Binding-site contacts:
Ligand atom C4 contacts residue GLY98 of chain 18.A at 3.2 Å.
Ligand atom O4' contacts residue LEU328 of chain 18.A at 3.0 Å.
Ligand atom O2 contacts residue LEU328 of chain 18.A at 2.2 Å.
Ligand atom C6 contacts residue GLY98 of chain 18.A at 4.1 Å.
Ligand atom OP2 contacts residue GLN252 of chain 18.A at 4.1 Å.
Ligand atom C5' contacts residue GLN252 of chain 18.A at 3.4 Å.
Ligand atom N3 contacts residue LEU328 of chain 18.A at 3.9 Å.
Ligand atom OP1 contacts residue ARG391 of chain 18.A at 3.8 Å.
Ligand atom C5 contacts residue GLY98 of chain 18.A at 2.9 Å.
Ligand atom O4 contacts residue PRO334 of chain 18.A at 3.7 Å.
Ligand atom O4' contacts residue PRO334 of chain 18.A at 4.0 Å.
Ligand atom P contacts residue PHE333 of chain 18.A at 3.8 Å.
Ligand atom C2 contacts residue LEU328 of chain 18.A at 3.0 Å (hydrophobic).
Ligand atom C2 contacts residue PRO334 of chain 18.A at 3.7 Å (hydrophobic).
Ligand atom OP1 contacts residue GLN252 of chain 18.A at 3.7 Å.
Ligand atom C1' contacts residue LEU328 of chain 18.A at 3.9 Å (hydrophobic).
Ligand atom N1 contacts residue LEU328 of chain 18.A at 3.8 Å.
Ligand atom OP2 contacts residue PHE333 of chain 18.A at 3.3 Å.
Ligand atom C5' contacts residue PHE333 of chain 18.A at 3.2 Å (hydrophobic).
Ligand atom C2' contacts residue PHE333 of chain 18.A at 2.9 Å (hydrophobic).
Ligand atom O2 contacts residue PRO334 of chain 18.A at 3.8 Å.
Ligand atom O4 contacts residue ALA259 of chain 18.A at 3.2 Å.
Ligand atom C6 contacts residue PHE333 of chain 18.A at 3.7 Å (hydrophobic).
Ligand atom O4' contacts residue GLN252 of chain 18.A at 3.9 Å.
Ligand atom C1' contacts residue PHE333 of chain 18.A at 3.1 Å (hydrophobic).
Ligand atom N3 contacts residue PRO334 of chain 18.A at 3.5 Å.
Ligand atom OP2 contacts residue GLU102 of chain 18.A at 3.5 Å (salt-bridge).
Ligand atom O5' contacts residue PHE333 of chain 18.A at 3.8 Å.
Ligand atom C4' contacts residue GLN252 of chain 18.A at 3.5 Å.
Ligand atom O3' contacts residue PHE333 of chain 18.A at 3.5 Å.
Ligand atom OP2 contacts residue ARG391 of chain 18.A at 3.9 Å.
Ligand atom C4' contacts residue LEU328 of chain 18.A at 4.1 Å (hydrophobic).
Ligand atom O5' contacts residue GLN252 of chain 18.A at 3.1 Å (h-bond).
Ligand atom N1 contacts residue PHE333 of chain 18.A at 3.8 Å.
Ligand atom O4 contacts residue GLY98 of chain 18.A at 2.8 Å (h-bond).
Ligand atom C7 contacts residue TYR336 of chain 18.A at 3.6 Å (hydrophobic).
Ligand atom C2' contacts residue LEU328 of chain 18.A at 3.7 Å (hydrophobic).
Ligand atom O5' contacts residue LEU328 of chain 18.A at 3.6 Å.
Ligand atom C4 contacts residue PRO334 of chain 18.A at 3.6 Å (hydrophobic).
Ligand atom C3' contacts residue PHE333 of chain 18.A at 3.8 Å (hydrophobic).

Sequence of chain 18.A:
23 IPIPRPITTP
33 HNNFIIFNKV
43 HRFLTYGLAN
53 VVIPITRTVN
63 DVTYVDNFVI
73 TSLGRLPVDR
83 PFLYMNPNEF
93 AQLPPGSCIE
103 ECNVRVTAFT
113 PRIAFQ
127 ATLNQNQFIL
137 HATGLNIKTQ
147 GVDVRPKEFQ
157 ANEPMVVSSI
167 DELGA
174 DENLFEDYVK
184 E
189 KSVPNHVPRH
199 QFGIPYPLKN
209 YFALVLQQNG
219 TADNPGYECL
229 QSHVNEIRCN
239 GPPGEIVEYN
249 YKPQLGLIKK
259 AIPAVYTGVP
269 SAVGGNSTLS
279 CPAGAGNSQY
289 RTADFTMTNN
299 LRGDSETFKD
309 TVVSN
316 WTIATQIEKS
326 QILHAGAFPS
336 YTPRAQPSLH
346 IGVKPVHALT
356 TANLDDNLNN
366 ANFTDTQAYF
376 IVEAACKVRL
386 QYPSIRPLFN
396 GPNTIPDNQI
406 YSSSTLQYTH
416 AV

This small molecule binds to this protein.
Small molecule (SMILES): Cc1cn([C@H]2C[C@H](O[P](=O)(O)OC[C@H]3O[C@@H](n4cc(C)c(=O)[nH]c4=O)C[C@@H]3O)[C@@H](CO[P](=O)(O)O[C@H]3C[C@H](n4ccc(=O)[nH]c4=O)O[C@@H]3COP(=O)=O)O2)c(=O)[nH]c1=O